The small molecule below binds the protein below.
Small molecule (SMILES): O=C(O)c1ccc(O)[n+]([O-])c1

Binding-site contacts:
Ligand atom O1 contacts residue ARG133 of chain 1.I at 3.8 Å.
Ligand atom C3 contacts residue PRO15 of chain 1.I at 3.3 Å (hydrophobic).
Ligand atom C7 contacts residue PRO15 of chain 1.I at 3.6 Å (hydrophobic).
Ligand atom O2 contacts residue ARG133 of chain 1.I at 3.9 Å.
Ligand atom O4 contacts residue ARG157 of chain 1.J at 3.7 Å.
Ligand atom N1 contacts residue FE1 of chain 1.Y at 3.1 Å.
Ligand atom O4 contacts residue HIS160 of chain 1.J at 3.3 Å (h-bond).
Ligand atom C6 contacts residue ARG157 of chain 1.J at 3.8 Å.
Ligand atom C2 contacts residue PRO15 of chain 1.I at 3.6 Å (hydrophobic).
Ligand atom C7 contacts residue TYR24 of chain 1.J at 3.6 Å (hydrophobic).
Ligand atom C7 contacts residue ILE191 of chain 1.J at 4.0 Å (hydrophobic).
Ligand atom C2 contacts residue ILE191 of chain 1.J at 3.5 Å (hydrophobic).
Ligand atom O2 contacts residue TRP149 of chain 1.J at 3.5 Å.
Ligand atom N1 contacts residue ARG157 of chain 1.J at 3.4 Å (salt-bridge).
Ligand atom C5 contacts residue PRO15 of chain 1.I at 4.1 Å (hydrophobic).
Ligand atom C3 contacts residue ILE191 of chain 1.J at 4.0 Å (hydrophobic).
Ligand atom O4 contacts residue TYR108 of chain 1.J at 3.4 Å (h-bond).
Ligand atom C5 contacts residue ARG157 of chain 1.J at 4.1 Å.
Ligand atom C5 contacts residue FE1 of chain 1.Y at 4.1 Å.
Ligand atom O1 contacts residue TYR24 of chain 1.J at 2.4 Å (h-bond).
Ligand atom O3 contacts residue GLN177 of chain 1.J at 3.9 Å.
Ligand atom C7 contacts residue TRP149 of chain 1.J at 3.9 Å (hydrophobic).
Ligand atom O1 contacts residue THR12 of chain 1.I at 4.1 Å.
Ligand atom N1 contacts residue PRO15 of chain 1.I at 4.1 Å.
Ligand atom C2 contacts residue ARG157 of chain 1.J at 4.1 Å.
Ligand atom O3 contacts residue HIS160 of chain 1.J at 3.5 Å (h-bond).
Ligand atom C2 contacts residue GLY14 of chain 1.I at 3.9 Å.
Ligand atom O1 contacts residue ILE191 of chain 1.J at 3.6 Å.
Ligand atom C4 contacts residue PRO15 of chain 1.I at 3.6 Å (hydrophobic).
Ligand atom O1 contacts residue PRO15 of chain 1.I at 4.0 Å.
Ligand atom C4 contacts residue TRP149 of chain 1.J at 3.9 Å (hydrophobic).
Ligand atom O2 contacts residue PRO15 of chain 1.I at 4.1 Å.
Ligand atom O4 contacts residue TYR147 of chain 1.J at 4.0 Å.
Ligand atom C3 contacts residue TRP149 of chain 1.J at 4.1 Å (hydrophobic).
Ligand atom O4 contacts residue FE1 of chain 1.Y at 2.2 Å.
Ligand atom O3 contacts residue FE1 of chain 1.Y at 2.7 Å.
Ligand atom O3 contacts residue HIS162 of chain 1.J at 3.1 Å.
Ligand atom C6 contacts residue FE1 of chain 1.Y at 2.9 Å.
Ligand atom C5 contacts residue TYR147 of chain 1.J at 3.7 Å (hydrophobic).
Ligand atom O3 contacts residue ARG157 of chain 1.J at 2.8 Å (salt-bridge).

Sequence of chain 1.J:
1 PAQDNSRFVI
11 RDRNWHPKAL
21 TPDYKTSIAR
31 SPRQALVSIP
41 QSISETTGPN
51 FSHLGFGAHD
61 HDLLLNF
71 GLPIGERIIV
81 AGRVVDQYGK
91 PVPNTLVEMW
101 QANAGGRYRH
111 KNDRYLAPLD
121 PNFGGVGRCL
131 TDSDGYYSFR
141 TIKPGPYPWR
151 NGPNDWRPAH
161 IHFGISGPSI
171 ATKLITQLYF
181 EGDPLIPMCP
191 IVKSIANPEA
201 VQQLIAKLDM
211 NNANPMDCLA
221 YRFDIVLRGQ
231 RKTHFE

Sequence of chain 1.I:
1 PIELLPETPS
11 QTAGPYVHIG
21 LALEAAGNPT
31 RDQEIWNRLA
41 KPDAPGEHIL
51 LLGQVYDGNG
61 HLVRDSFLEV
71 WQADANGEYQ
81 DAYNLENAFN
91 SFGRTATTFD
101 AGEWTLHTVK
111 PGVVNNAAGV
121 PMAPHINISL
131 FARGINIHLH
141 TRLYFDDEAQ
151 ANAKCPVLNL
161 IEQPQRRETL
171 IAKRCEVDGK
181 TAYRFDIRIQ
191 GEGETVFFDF